Sequence of chain 2.A:
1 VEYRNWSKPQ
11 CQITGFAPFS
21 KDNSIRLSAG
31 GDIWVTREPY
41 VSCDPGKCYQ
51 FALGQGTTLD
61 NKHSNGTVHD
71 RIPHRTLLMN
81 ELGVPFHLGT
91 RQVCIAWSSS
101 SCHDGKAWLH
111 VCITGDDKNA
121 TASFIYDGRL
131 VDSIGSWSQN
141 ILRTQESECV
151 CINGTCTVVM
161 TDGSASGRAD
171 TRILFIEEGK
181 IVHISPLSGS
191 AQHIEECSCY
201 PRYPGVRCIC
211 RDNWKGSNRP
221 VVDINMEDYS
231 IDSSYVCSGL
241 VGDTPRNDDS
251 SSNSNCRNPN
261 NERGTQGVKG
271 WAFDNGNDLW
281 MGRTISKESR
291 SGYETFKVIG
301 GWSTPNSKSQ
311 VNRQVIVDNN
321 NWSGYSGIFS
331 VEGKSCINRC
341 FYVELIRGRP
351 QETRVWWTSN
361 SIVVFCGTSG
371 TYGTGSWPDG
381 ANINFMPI

Binding-site contacts:
Ligand atom C3 contacts residue TYR325 of chain 2.A at 3.1 Å (hydrophobic).
Ligand atom C91 contacts residue ILE141 of chain 2.A at 3.9 Å (hydrophobic).
Ligand atom C82 contacts residue ASN213 of chain 2.A at 3.7 Å.
Ligand atom C7 contacts residue GLU196 of chain 2.A at 4.0 Å.
Ligand atom O1B contacts residue TYR325 of chain 2.A at 3.2 Å (h-bond).
Ligand atom C8 contacts residue ARG143 of chain 2.A at 4.0 Å.
Ligand atom C1 contacts residue TYR325 of chain 2.A at 3.3 Å (hydrophobic).
Ligand atom C4 contacts residue TYR325 of chain 2.A at 3.5 Å (hydrophobic).
Ligand atom C1 contacts residue ARG37 of chain 2.A at 4.1 Å.
Ligand atom C81 contacts residue ARG143 of chain 2.A at 4.0 Å.
Ligand atom C2 contacts residue TYR325 of chain 2.A at 3.2 Å (hydrophobic).
Ligand atom C81 contacts residue GLU195 of chain 2.A at 3.6 Å.
Ligand atom C91 contacts residue ARG143 of chain 2.A at 3.9 Å.
Ligand atom C4 contacts residue ASP70 of chain 2.A at 3.4 Å.
Ligand atom O10 contacts residue ASP70 of chain 2.A at 3.5 Å.
Ligand atom N4 contacts residue ASP70 of chain 2.A at 2.7 Å (salt-bridge).
Ligand atom C3 contacts residue ARG37 of chain 2.A at 3.8 Å.
Ligand atom C82 contacts residue GLU195 of chain 2.A at 3.9 Å.
Ligand atom C82 contacts residue ARG211 of chain 2.A at 3.6 Å.
Ligand atom C6 contacts residue TYR325 of chain 2.A at 3.6 Å (hydrophobic).
Ligand atom O1B contacts residue ARG211 of chain 2.A at 3.0 Å (salt-bridge).
Ligand atom C9 contacts residue ARG143 of chain 2.A at 3.4 Å.
Ligand atom C4 contacts residue GLU38 of chain 2.A at 3.6 Å.
Ligand atom O1A contacts residue ARG290 of chain 2.A at 2.8 Å (salt-bridge).
Ligand atom C9 contacts residue ALA165 of chain 2.A at 3.9 Å (hydrophobic).
Ligand atom C2 contacts residue ASP70 of chain 2.A at 4.0 Å.
Ligand atom C7 contacts residue TYR325 of chain 2.A at 3.0 Å (hydrophobic).
Ligand atom O1A contacts residue TYR325 of chain 2.A at 3.5 Å (h-bond).
Ligand atom C3 contacts residue GLU38 of chain 2.A at 3.7 Å.
Ligand atom O1B contacts residue ARG290 of chain 2.A at 2.7 Å (salt-bridge).
Ligand atom C10 contacts residue ARG71 of chain 2.A at 3.9 Å.
Ligand atom C7 contacts residue ARG211 of chain 2.A at 3.8 Å.
Ligand atom C6 contacts residue GLU196 of chain 2.A at 3.6 Å.
Ligand atom C11 contacts residue TRP97 of chain 2.A at 3.8 Å (hydrophobic).
Ligand atom N4 contacts residue GLU38 of chain 2.A at 2.9 Å (salt-bridge).
Ligand atom C3 contacts residue ASP70 of chain 2.A at 3.3 Å.
Ligand atom C1 contacts residue ARG290 of chain 2.A at 3.5 Å.
Ligand atom C5 contacts residue ASP70 of chain 2.A at 3.9 Å.
Ligand atom O1A contacts residue ARG37 of chain 2.A at 2.9 Å (salt-bridge).
Ligand atom O10 contacts residue ARG71 of chain 2.A at 2.8 Å (salt-bridge).

The small molecule below binds the protein below.
Small molecule (SMILES): CCC(CC)O[C@@H]1C=C(C(=O)O)C[C@H](N)[C@H]1NC(C)=O